A protein and the small-molecule ligand that binds it are described below.
Small molecule (SMILES): CC(=O)N[C@H]1[C@H](O[C@H]2[C@H](O)[C@@H](NC(C)=O)CO[C@@H]2CO)O[C@H](CO)[C@@H](O[C@@H]2O[C@H](CO)[C@@H](O)[C@H](O)[C@@H]2O)[C@@H]1O

Sequence of chain 1.B:
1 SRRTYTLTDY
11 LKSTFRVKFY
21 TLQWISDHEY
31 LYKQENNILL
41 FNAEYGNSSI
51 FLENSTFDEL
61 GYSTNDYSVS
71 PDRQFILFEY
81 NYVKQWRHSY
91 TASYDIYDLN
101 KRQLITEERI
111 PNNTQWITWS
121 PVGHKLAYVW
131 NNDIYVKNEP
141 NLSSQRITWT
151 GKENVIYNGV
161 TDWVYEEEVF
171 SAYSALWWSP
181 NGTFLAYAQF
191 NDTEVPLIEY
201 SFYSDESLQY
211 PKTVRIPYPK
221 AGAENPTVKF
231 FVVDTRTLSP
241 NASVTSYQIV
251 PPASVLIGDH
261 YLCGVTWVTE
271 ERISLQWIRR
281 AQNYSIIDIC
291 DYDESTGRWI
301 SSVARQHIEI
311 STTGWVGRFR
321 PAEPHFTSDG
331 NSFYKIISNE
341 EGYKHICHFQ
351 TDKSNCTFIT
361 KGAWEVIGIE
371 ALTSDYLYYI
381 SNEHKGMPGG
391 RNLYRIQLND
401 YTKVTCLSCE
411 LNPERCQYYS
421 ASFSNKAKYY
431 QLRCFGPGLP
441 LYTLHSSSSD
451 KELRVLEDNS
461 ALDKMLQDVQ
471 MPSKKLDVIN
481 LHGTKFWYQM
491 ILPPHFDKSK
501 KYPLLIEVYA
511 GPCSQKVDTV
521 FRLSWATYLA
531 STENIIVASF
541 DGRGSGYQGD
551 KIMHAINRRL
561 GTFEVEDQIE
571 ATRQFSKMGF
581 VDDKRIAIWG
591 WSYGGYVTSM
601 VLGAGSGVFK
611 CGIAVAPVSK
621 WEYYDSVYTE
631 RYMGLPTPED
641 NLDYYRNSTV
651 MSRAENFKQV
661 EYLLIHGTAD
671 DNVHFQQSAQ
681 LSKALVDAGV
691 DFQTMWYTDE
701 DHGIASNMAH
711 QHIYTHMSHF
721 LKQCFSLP

Binding-site contacts:
Ligand atom O3 contacts residue GLU35 of chain 1.B at 4.4 Å.
Ligand atom C1 contacts residue ASN54 of chain 1.B at 1.4 Å.
Ligand atom C8 contacts residue ASN36 of chain 1.B at 4.1 Å.
Ligand atom C5 contacts residue ASN54 of chain 1.B at 3.7 Å.
Ligand atom C6 contacts residue GLU35 of chain 1.B at 3.4 Å.
Ligand atom C7 contacts residue GLU35 of chain 1.B at 3.9 Å.
Ligand atom C4 contacts residue GLU35 of chain 1.B at 3.8 Å.
Ligand atom C8 contacts residue ASP58 of chain 1.B at 4.0 Å.
Ligand atom C6 contacts residue ASN37 of chain 1.B at 4.2 Å.
Ligand atom C5 contacts residue GLU35 of chain 1.B at 3.2 Å.
Ligand atom C8 contacts residue ASN54 of chain 1.B at 3.5 Å.
Ligand atom O5 contacts residue ASN54 of chain 1.B at 2.4 Å (h-bond).
Ligand atom O5 contacts residue ASN37 of chain 1.B at 2.9 Å (h-bond).
Ligand atom N2 contacts residue GLU35 of chain 1.B at 4.2 Å.
Ligand atom C7 contacts residue ASN36 of chain 1.B at 3.6 Å.
Ligand atom O5 contacts residue GLU35 of chain 1.B at 3.8 Å.
Ligand atom O7 contacts residue ASN54 of chain 1.B at 4.0 Å.
Ligand atom C1 contacts residue ASN37 of chain 1.B at 3.5 Å.
Ligand atom O7 contacts residue GLU35 of chain 1.B at 3.6 Å (salt-bridge).
Ligand atom C7 contacts residue ASN54 of chain 1.B at 3.4 Å.
Ligand atom C5 contacts residue ASN37 of chain 1.B at 4.1 Å.
Ligand atom C2 contacts residue GLU35 of chain 1.B at 3.5 Å.
Ligand atom C3 contacts residue ASN54 of chain 1.B at 3.8 Å.
Ligand atom C2 contacts residue ASN37 of chain 1.B at 4.2 Å.
Ligand atom C2 contacts residue ASN54 of chain 1.B at 2.4 Å.
Ligand atom C1 contacts residue GLU35 of chain 1.B at 3.8 Å.
Ligand atom C4 contacts residue ASN54 of chain 1.B at 4.2 Å.
Ligand atom N2 contacts residue ASN54 of chain 1.B at 3.0 Å (h-bond).
Ligand atom C3 contacts residue GLU35 of chain 1.B at 4.3 Å.
Ligand atom O7 contacts residue ASN36 of chain 1.B at 2.6 Å (h-bond).
Ligand atom O4 contacts residue GLU35 of chain 1.B at 4.0 Å.